A small-molecule ligand and the protein it binds are described below.
Small molecule (SMILES): CC(=O)N[C@@H]1[C@@H](O)[C@H](O)[C@@H](CO)O[C@H]1O

Sequence of chain 1.A:
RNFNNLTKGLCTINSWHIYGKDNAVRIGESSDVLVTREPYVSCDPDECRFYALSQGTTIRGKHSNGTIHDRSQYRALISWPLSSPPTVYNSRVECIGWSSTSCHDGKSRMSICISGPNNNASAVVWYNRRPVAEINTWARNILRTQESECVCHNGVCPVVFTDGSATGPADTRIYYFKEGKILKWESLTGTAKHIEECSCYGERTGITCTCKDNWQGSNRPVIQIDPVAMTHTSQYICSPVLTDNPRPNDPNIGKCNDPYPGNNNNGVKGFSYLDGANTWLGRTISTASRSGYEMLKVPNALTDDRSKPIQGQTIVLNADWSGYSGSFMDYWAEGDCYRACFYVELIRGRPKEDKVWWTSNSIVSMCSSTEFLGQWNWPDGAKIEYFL

Binding-site contacts:
Ligand atom C2 contacts residue ASN5 of chain 1.A at 2.4 Å.
Ligand atom C6 contacts residue ASN154 of chain 1.A at 4.0 Å.
Ligand atom N2 contacts residue ASN2 of chain 1.A at 3.9 Å.
Ligand atom C2 contacts residue PHE3 of chain 1.A at 3.9 Å (hydrophobic).
Ligand atom C5 contacts residue ASN154 of chain 1.A at 3.5 Å.
Ligand atom C4 contacts residue ASN5 of chain 1.A at 4.2 Å.
Ligand atom C7 contacts residue ASN2 of chain 1.A at 3.9 Å.
Ligand atom C5 contacts residue ASN5 of chain 1.A at 3.7 Å.
Ligand atom C1 contacts residue PHE3 of chain 1.A at 4.1 Å (hydrophobic).
Ligand atom O7 contacts residue ASN5 of chain 1.A at 3.9 Å.
Ligand atom O5 contacts residue ASN154 of chain 1.A at 3.8 Å.
Ligand atom C1 contacts residue ASN154 of chain 1.A at 3.9 Å.
Ligand atom C8 contacts residue ASN2 of chain 1.A at 3.6 Å.
Ligand atom C7 contacts residue ASN5 of chain 1.A at 3.6 Å.
Ligand atom O5 contacts residue ASN5 of chain 1.A at 2.4 Å (h-bond).
Ligand atom O3 contacts residue ASN2 of chain 1.A at 3.7 Å.
Ligand atom C3 contacts residue ASN5 of chain 1.A at 3.8 Å.
Ligand atom N2 contacts residue PHE3 of chain 1.A at 2.8 Å (h-bond).
Ligand atom C8 contacts residue ASN4 of chain 1.A at 4.5 Å.
Ligand atom C8 contacts residue PHE3 of chain 1.A at 3.2 Å (hydrophobic).
Ligand atom C7 contacts residue PHE3 of chain 1.A at 3.5 Å (hydrophobic).
Ligand atom N2 contacts residue ASN5 of chain 1.A at 2.9 Å (h-bond).
Ligand atom C1 contacts residue ASN5 of chain 1.A at 1.4 Å.